Binding-site contacts:
Ligand atom O4 contacts residue PHE123 of chain 2.A at 3.4 Å.
Ligand atom C3 contacts residue GLY98 of chain 2.A at 4.4 Å.
Ligand atom C4 contacts residue PHE123 of chain 2.A at 4.1 Å (hydrophobic).
Ligand atom O6 contacts residue GLU31 of chain 2.B at 3.0 Å (salt-bridge).
Ligand atom O3 contacts residue ASN125 of chain 2.A at 3.9 Å.
Ligand atom C5 contacts residue PHE123 of chain 2.A at 3.5 Å (hydrophobic).
Ligand atom C4 contacts residue ASN125 of chain 2.A at 4.2 Å.
Ligand atom O6 contacts residue THR28 of chain 2.B at 4.5 Å.
Ligand atom C6 contacts residue GLU31 of chain 2.B at 4.0 Å.
Ligand atom C6 contacts residue ALA80 of chain 2.A at 3.8 Å (hydrophobic).
Ligand atom C3 contacts residue GLY99 of chain 2.A at 3.8 Å.
Ligand atom C5 contacts residue ASP81 of chain 2.A at 3.9 Å.
Ligand atom O4 contacts residue GLY98 of chain 2.A at 4.0 Å.
Ligand atom C6 contacts residue ALA30 of chain 2.B at 4.0 Å (hydrophobic).
Ligand atom C3 contacts residue ASN125 of chain 2.A at 4.1 Å.
Ligand atom C6 contacts residue ASP81 of chain 2.A at 3.2 Å.
Ligand atom O4 contacts residue ASN125 of chain 2.A at 3.1 Å (h-bond).
Ligand atom O3 contacts residue GLY99 of chain 2.A at 2.8 Å (h-bond).
Ligand atom O1 contacts residue ALA30 of chain 2.B at 4.5 Å.
Ligand atom C4 contacts residue ASP81 of chain 2.A at 3.5 Å.
Ligand atom C5 contacts residue ALA30 of chain 2.B at 4.2 Å (hydrophobic).
Ligand atom C6 contacts residue GLY29 of chain 2.B at 4.4 Å.
Ligand atom O6 contacts residue ALA30 of chain 2.B at 3.0 Å (h-bond).
Ligand atom C4 contacts residue GLY98 of chain 2.A at 4.1 Å.
Ligand atom O5 contacts residue GLY29 of chain 2.B at 3.9 Å.
Ligand atom O6 contacts residue ASP81 of chain 2.A at 2.8 Å (salt-bridge).
Ligand atom O6 contacts residue GLY29 of chain 2.B at 3.3 Å.
Ligand atom O5 contacts residue ALA30 of chain 2.B at 3.1 Å (h-bond).
Ligand atom O6 contacts residue ALA80 of chain 2.A at 3.3 Å.
Ligand atom O5 contacts residue ASP81 of chain 2.A at 4.5 Å.
Ligand atom C4 contacts residue GLY99 of chain 2.A at 3.6 Å.
Ligand atom O3 contacts residue GLY98 of chain 2.A at 3.7 Å.
Ligand atom O4 contacts residue GLY99 of chain 2.A at 3.2 Å (h-bond).
Ligand atom O4 contacts residue ASP81 of chain 2.A at 2.8 Å (salt-bridge).
Ligand atom C6 contacts residue PHE123 of chain 2.A at 3.3 Å (hydrophobic).
Ligand atom C1 contacts residue ALA30 of chain 2.B at 3.9 Å (hydrophobic).

A protein and the small-molecule ligand that binds it are described below.
Small molecule (SMILES): OC[C@H]1O[C@H](O)[C@H](O)[C@@H](O)[C@@H]1O

Sequence of chain 2.B:
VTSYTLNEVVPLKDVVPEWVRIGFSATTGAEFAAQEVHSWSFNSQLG

Sequence of chain 2.A:
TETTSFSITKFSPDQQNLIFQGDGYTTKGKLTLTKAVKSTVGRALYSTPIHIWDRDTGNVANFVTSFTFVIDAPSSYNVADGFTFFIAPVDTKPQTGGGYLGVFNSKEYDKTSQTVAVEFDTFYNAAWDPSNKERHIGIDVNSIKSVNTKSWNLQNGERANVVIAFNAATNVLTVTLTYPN